Sequence of chain 1.A:
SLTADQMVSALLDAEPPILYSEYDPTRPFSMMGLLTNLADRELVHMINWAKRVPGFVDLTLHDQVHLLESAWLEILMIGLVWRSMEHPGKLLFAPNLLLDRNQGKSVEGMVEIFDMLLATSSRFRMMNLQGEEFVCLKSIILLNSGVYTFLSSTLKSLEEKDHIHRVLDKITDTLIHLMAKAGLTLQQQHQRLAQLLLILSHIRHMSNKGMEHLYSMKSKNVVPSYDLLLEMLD

Binding-site contacts:
Ligand atom CAD contacts residue LEU96 of chain 1.A at 3.9 Å (hydrophobic).
Ligand atom CAA contacts residue LEU55 of chain 1.A at 3.7 Å (hydrophobic).
Ligand atom CBC contacts residue VAL242 of chain 1.A at 3.1 Å (hydrophobic).
Ligand atom CBE contacts residue TRP92 of chain 1.A at 3.8 Å (hydrophobic).
Ligand atom OAT contacts residue GLU128 of chain 1.A at 3.0 Å (salt-bridge).
Ligand atom CAQ contacts residue GLU128 of chain 1.A at 3.5 Å.
Ligand atom CAW contacts residue ALA59 of chain 1.A at 3.5 Å (hydrophobic).
Ligand atom CAC contacts residue GLU62 of chain 1.A at 3.5 Å.
Ligand atom CBB contacts residue ASP60 of chain 1.A at 3.5 Å.
Ligand atom CAB contacts residue GLU62 of chain 1.A at 3.4 Å.
Ligand atom CBC contacts residue ASP60 of chain 1.A at 3.2 Å.
Ligand atom CBF contacts residue ASP60 of chain 1.A at 3.1 Å.
Ligand atom CAY contacts residue ALA59 of chain 1.A at 3.9 Å (hydrophobic).
Ligand atom CBB contacts residue VAL242 of chain 1.A at 3.5 Å (hydrophobic).
Ligand atom CAX contacts residue ALA59 of chain 1.A at 3.5 Å (hydrophobic).
Ligand atom CAM contacts residue MET52 of chain 1.A at 4.0 Å (hydrophobic).
Ligand atom CAZ contacts residue LEU55 of chain 1.A at 4.0 Å (hydrophobic).
Ligand atom CAP contacts residue GLY129 of chain 1.A at 3.6 Å.
Ligand atom CAQ contacts residue MET130 of chain 1.A at 3.6 Å (hydrophobic).
Ligand atom OAR contacts residue ARG103 of chain 1.A at 2.8 Å (salt-bridge).
Ligand atom CBF contacts residue LEU63 of chain 1.A at 3.9 Å (hydrophobic).
Ligand atom OBA contacts residue ALA59 of chain 1.A at 3.8 Å.
Ligand atom CBE contacts residue ASP60 of chain 1.A at 3.4 Å.
Ligand atom CAV contacts residue ALA59 of chain 1.A at 4.0 Å (hydrophobic).
Ligand atom OAR contacts residue GLU62 of chain 1.A at 2.8 Å (salt-bridge).
Ligand atom CAP contacts residue ILE133 of chain 1.A at 3.7 Å (hydrophobic).
Ligand atom OBA contacts residue TRP92 of chain 1.A at 3.4 Å.
Ligand atom OBA contacts residue VAL242 of chain 1.A at 3.8 Å.
Ligand atom CBE contacts residue ALA59 of chain 1.A at 3.5 Å (hydrophobic).
Ligand atom CAY contacts residue THR56 of chain 1.A at 3.6 Å.
Ligand atom NBD contacts residue ASP60 of chain 1.A at 2.5 Å (salt-bridge).
Ligand atom CAW contacts residue TRP92 of chain 1.A at 3.9 Å (hydrophobic).
Ligand atom CAD contacts residue LEU100 of chain 1.A at 3.9 Å (hydrophobic).
Ligand atom CAA contacts residue ALA59 of chain 1.A at 3.9 Å (hydrophobic).
Ligand atom CAZ contacts residue THR56 of chain 1.A at 3.5 Å.
Ligand atom OAT contacts residue MET52 of chain 1.A at 3.7 Å.
Ligand atom OAT contacts residue HIS233 of chain 1.A at 3.3 Å.
Ligand atom CAG contacts residue MET97 of chain 1.A at 3.8 Å (hydrophobic).
Ligand atom CAP contacts residue MET130 of chain 1.A at 3.5 Å (hydrophobic).
Ligand atom CAO contacts residue ILE133 of chain 1.A at 3.9 Å (hydrophobic).

A small-molecule ligand and the protein it binds are described below.
Small molecule (SMILES): CN(C)CCOc1ccc([C@H]2C[C@]3(C)[C@@H](O)CC[C@H]3[C@@H]3CCc4cc(O)ccc4[C@@H]32)cc1